Sequence of chain 2.A:
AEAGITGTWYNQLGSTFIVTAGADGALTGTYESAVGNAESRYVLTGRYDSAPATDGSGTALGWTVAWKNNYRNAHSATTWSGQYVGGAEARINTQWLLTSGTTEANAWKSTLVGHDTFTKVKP

The small molecule below binds the protein below.
Small molecule (SMILES): O=C1NC2NC(=O)NC2N1

Binding-site contacts:
Ligand atom N2 contacts residue ASN23 of chain 1.B at 3.9 Å.
Ligand atom C1 contacts residue SER45 of chain 1.B at 3.6 Å.
Ligand atom N2 contacts residue TYR43 of chain 1.B at 3.8 Å.
Ligand atom O1 contacts residue ASN23 of chain 1.B at 2.9 Å (h-bond).
Ligand atom N2' contacts residue TRP108 of chain 1.B at 3.5 Å.
Ligand atom C3 contacts residue TRP120 of chain 2.A at 4.0 Å (hydrophobic).
Ligand atom N1 contacts residue SER45 of chain 1.B at 2.7 Å (h-bond).
Ligand atom C1' contacts residue TRP120 of chain 2.A at 4.1 Å (hydrophobic).
Ligand atom O1' contacts residue LEU110 of chain 1.B at 3.6 Å.
Ligand atom N2 contacts residue ASP128 of chain 1.B at 2.9 Å (salt-bridge).
Ligand atom O1 contacts residue SER45 of chain 1.B at 3.8 Å.
Ligand atom N2 contacts residue TRP92 of chain 1.B at 4.1 Å.
Ligand atom C1 contacts residue TYR43 of chain 1.B at 3.4 Å (hydrophobic).
Ligand atom O1 contacts residue TYR43 of chain 1.B at 2.6 Å (h-bond).
Ligand atom C1 contacts residue LEU25 of chain 1.B at 3.7 Å (hydrophobic).
Ligand atom C1 contacts residue ASP128 of chain 1.B at 3.8 Å.
Ligand atom C3 contacts residue TRP108 of chain 1.B at 3.9 Å (hydrophobic).
Ligand atom C3 contacts residue ASP128 of chain 1.B at 3.9 Å.
Ligand atom N1' contacts residue TRP79 of chain 1.B at 4.2 Å.
Ligand atom O1' contacts residue TRP79 of chain 1.B at 3.9 Å.
Ligand atom C1' contacts residue THR90 of chain 1.B at 3.9 Å.
Ligand atom C2 contacts residue SER45 of chain 1.B at 3.7 Å.
Ligand atom N1' contacts residue TRP120 of chain 2.A at 3.6 Å.
Ligand atom N1 contacts residue SER27 of chain 1.B at 3.8 Å.
Ligand atom N1' contacts residue SER45 of chain 1.B at 4.2 Å.
Ligand atom O1 contacts residue LEU25 of chain 1.B at 4.0 Å.
Ligand atom C2 contacts residue VAL47 of chain 1.B at 3.5 Å (hydrophobic).
Ligand atom N1 contacts residue VAL47 of chain 1.B at 3.6 Å.
Ligand atom C1 contacts residue ASN23 of chain 1.B at 3.7 Å.
Ligand atom N2 contacts residue LEU25 of chain 1.B at 3.8 Å.
Ligand atom N2' contacts residue THR90 of chain 1.B at 4.2 Å.
Ligand atom O1 contacts residue ASP128 of chain 1.B at 3.9 Å.
Ligand atom C1 contacts residue SER27 of chain 1.B at 3.5 Å.
Ligand atom C2 contacts residue LEU25 of chain 1.B at 4.1 Å (hydrophobic).
Ligand atom O1' contacts residue THR90 of chain 1.B at 2.7 Å (h-bond).
Ligand atom O1 contacts residue SER27 of chain 1.B at 2.6 Å (h-bond).
Ligand atom C3 contacts residue LEU25 of chain 1.B at 4.0 Å (hydrophobic).
Ligand atom C2 contacts residue TRP120 of chain 2.A at 3.8 Å (hydrophobic).
Ligand atom N1 contacts residue LEU25 of chain 1.B at 3.9 Å.
Ligand atom C1' contacts residue LEU110 of chain 1.B at 4.2 Å (hydrophobic).

Sequence of chain 1.B:
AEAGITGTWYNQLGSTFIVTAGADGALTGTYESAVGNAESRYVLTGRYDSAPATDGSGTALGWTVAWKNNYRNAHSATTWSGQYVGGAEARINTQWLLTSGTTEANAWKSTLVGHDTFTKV